Binding-site contacts:
Ligand atom O19 contacts residue PHE152 of chain 1.A at 3.9 Å.
Ligand atom F25 contacts residue LYS52 of chain 1.A at 3.9 Å.
Ligand atom O29 contacts residue ASP163 of chain 1.A at 3.0 Å (salt-bridge).
Ligand atom C02 contacts residue CYS101 of chain 1.A at 3.4 Å (hydrophobic).
Ligand atom O29 contacts residue LEU74 of chain 1.A at 3.7 Å.
Ligand atom S28 contacts residue ASP163 of chain 1.A at 3.5 Å (salt-bridge).
Ligand atom O29 contacts residue PHE164 of chain 1.A at 3.0 Å (h-bond).
Ligand atom C15 contacts residue THR98 of chain 1.A at 3.1 Å.
Ligand atom C15 contacts residue LEU83 of chain 1.A at 3.6 Å (hydrophobic).
Ligand atom F26 contacts residue ASP163 of chain 1.A at 3.5 Å.
Ligand atom N27 contacts residue ASP163 of chain 1.A at 2.7 Å (salt-bridge).
Ligand atom F26 contacts residue LEU83 of chain 1.A at 3.6 Å.
Ligand atom N14 contacts residue THR98 of chain 1.A at 3.5 Å (h-bond).
Ligand atom C15 contacts residue GLN99 of chain 1.A at 3.7 Å.
Ligand atom O30 contacts residue LYS52 of chain 1.A at 3.8 Å.
Ligand atom C23 contacts residue LYS52 of chain 1.A at 3.6 Å.
Ligand atom F25 contacts residue ALA50 of chain 1.A at 3.6 Å.
Ligand atom C02 contacts residue TRP100 of chain 1.A at 3.6 Å (hydrophobic).
Ligand atom C32 contacts residue PHE164 of chain 1.A at 3.5 Å (hydrophobic).
Ligand atom F26 contacts residue PHE152 of chain 1.A at 3.6 Å.
Ligand atom O29 contacts residue GLY165 of chain 1.A at 2.6 Å (h-bond).
Ligand atom C21 contacts residue LEU83 of chain 1.A at 3.8 Å (hydrophobic).
Ligand atom N14 contacts residue GLN99 of chain 1.A at 3.0 Å (h-bond).
Ligand atom C22 contacts residue THR98 of chain 1.A at 3.8 Å.
Ligand atom O19 contacts residue VAL40 of chain 1.A at 3.6 Å.
Ligand atom C04 contacts residue PHE152 of chain 1.A at 3.9 Å (hydrophobic).
Ligand atom C11 contacts residue ILE32 of chain 1.A at 3.7 Å (hydrophobic).
Ligand atom C06 contacts residue ALA50 of chain 1.A at 3.8 Å (hydrophobic).
Ligand atom S28 contacts residue GLY165 of chain 1.A at 3.8 Å.
Ligand atom C23 contacts residue THR98 of chain 1.A at 3.6 Å.
Ligand atom C20 contacts residue LEU83 of chain 1.A at 3.5 Å (hydrophobic).
Ligand atom C33 contacts residue LEU83 of chain 1.A at 3.2 Å (hydrophobic).
Ligand atom C31 contacts residue LEU74 of chain 1.A at 3.5 Å (hydrophobic).
Ligand atom N03 contacts residue TRP100 of chain 1.A at 3.4 Å.
Ligand atom N14 contacts residue ALA50 of chain 1.A at 3.1 Å.
Ligand atom C32 contacts residue LEU74 of chain 1.A at 3.5 Å (hydrophobic).
Ligand atom N27 contacts residue GLY162 of chain 1.A at 3.8 Å.
Ligand atom C12 contacts residue ILE32 of chain 1.A at 3.7 Å (hydrophobic).
Ligand atom C15 contacts residue ALA50 of chain 1.A at 3.3 Å (hydrophobic).
Ligand atom N03 contacts residue CYS101 of chain 1.A at 3.0 Å (h-bond).

A small-molecule ligand and the protein it binds are described below.
Small molecule (SMILES): CCCS(=O)(=O)Nc1ccc(F)c(C(=O)c2c[nH]c3ncc(-c4ccc(Cl)cc4)cc23)c1F

Sequence of chain 1.A:
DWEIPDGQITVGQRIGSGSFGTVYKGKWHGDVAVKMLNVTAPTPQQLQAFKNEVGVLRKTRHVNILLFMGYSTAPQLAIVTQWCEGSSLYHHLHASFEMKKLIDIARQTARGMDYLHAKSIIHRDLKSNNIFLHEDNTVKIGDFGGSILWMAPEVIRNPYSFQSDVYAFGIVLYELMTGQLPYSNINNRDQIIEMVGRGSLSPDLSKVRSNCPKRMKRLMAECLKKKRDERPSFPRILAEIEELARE